Sequence of chain 1.D:
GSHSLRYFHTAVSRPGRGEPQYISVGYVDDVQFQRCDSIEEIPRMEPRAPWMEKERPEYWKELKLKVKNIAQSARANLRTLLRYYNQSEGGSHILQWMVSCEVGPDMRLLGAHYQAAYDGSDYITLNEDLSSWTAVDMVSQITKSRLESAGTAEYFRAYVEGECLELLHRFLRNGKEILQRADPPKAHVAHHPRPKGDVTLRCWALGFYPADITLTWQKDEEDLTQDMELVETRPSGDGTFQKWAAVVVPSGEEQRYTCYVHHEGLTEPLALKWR

Binding-site contacts:
Ligand atom N contacts residue TYR159 of chain 1.D at 3.3 Å (h-bond).
Ligand atom CE2 contacts residue PHE156 of chain 1.D at 3.5 Å (hydrophobic).
Ligand atom N contacts residue ASN77 of chain 1.D at 3.5 Å (h-bond).
Ligand atom CD1 contacts residue TRP133 of chain 1.D at 3.5 Å (hydrophobic).
Ligand atom CD1 contacts residue TYR84 of chain 1.D at 3.5 Å (hydrophobic).
Ligand atom CD2 contacts residue THR143 of chain 1.D at 3.0 Å.
Ligand atom CE contacts residue LEU63 of chain 1.D at 3.7 Å (hydrophobic).
Ligand atom O1 contacts residue HIS9 of chain 1.D at 2.7 Å (h-bond).
Ligand atom CZ contacts residue PHE156 of chain 1.D at 3.6 Å (hydrophobic).
Ligand atom O contacts residue VAL99 of chain 1.D at 3.5 Å.
Ligand atom CB contacts residue THR80 of chain 1.D at 3.6 Å.
Ligand atom CG contacts residue TYR123 of chain 1.D at 3.5 Å (hydrophobic).
Ligand atom O contacts residue TRP97 of chain 1.D at 3.0 Å (h-bond).
Ligand atom CD1 contacts residue TRP97 of chain 1.D at 3.3 Å (hydrophobic).
Ligand atom CN contacts residue VAL99 of chain 1.D at 3.7 Å (hydrophobic).
Ligand atom CA contacts residue TYR114 of chain 1.D at 3.7 Å (hydrophobic).
Ligand atom CA contacts residue TYR114 of chain 1.D at 3.6 Å (hydrophobic).
Ligand atom CB contacts residue TYR114 of chain 1.D at 3.7 Å (hydrophobic).
Ligand atom CB contacts residue THR143 of chain 1.D at 3.7 Å.
Ligand atom OG1 contacts residue ASN77 of chain 1.D at 2.7 Å (h-bond).
Ligand atom CD1 contacts residue TYR123 of chain 1.D at 3.6 Å (hydrophobic).
Ligand atom N contacts residue TYR114 of chain 1.D at 2.8 Å (h-bond).
Ligand atom CZ contacts residue ASN77 of chain 1.D at 3.4 Å.
Ligand atom OD1 contacts residue SER73 of chain 1.D at 3.4 Å (h-bond).
Ligand atom O1 contacts residue VAL99 of chain 1.D at 3.5 Å.
Ligand atom CN contacts residue TYR159 of chain 1.D at 3.2 Å (hydrophobic).
Ligand atom CG contacts residue LEU63 of chain 1.D at 3.6 Å (hydrophobic).
Ligand atom CD2 contacts residue PHE156 of chain 1.D at 3.6 Å (hydrophobic).
Ligand atom O contacts residue THR143 of chain 1.D at 2.8 Å (h-bond).
Ligand atom O1 contacts residue TYR7 of chain 1.D at 3.7 Å.
Ligand atom CG contacts residue THR143 of chain 1.D at 3.5 Å.
Ligand atom CD2 contacts residue SER73 of chain 1.D at 3.7 Å.
Ligand atom O contacts residue ARG146 of chain 1.D at 3.2 Å (salt-bridge).
Ligand atom CE contacts residue TYR22 of chain 1.D at 3.7 Å (hydrophobic).
Ligand atom CE2 contacts residue ALA74 of chain 1.D at 3.6 Å (hydrophobic).
Ligand atom C contacts residue THR143 of chain 1.D at 3.7 Å.
Ligand atom CE2 contacts residue SER73 of chain 1.D at 3.7 Å.
Ligand atom CN contacts residue TYR7 of chain 1.D at 3.3 Å (hydrophobic).
Ligand atom C contacts residue TYR114 of chain 1.D at 3.7 Å (hydrophobic).
Ligand atom CD1 contacts residue TYR114 of chain 1.D at 3.5 Å (hydrophobic).

A protein and the small-molecule ligand that binds it are described below.
Small molecule (SMILES): CC[C@H](C)[C@H](NC(=O)[C@H](Cc1ccccc1)NC(=O)[C@H](Cc1ccccc1)NC(=O)[C@H](CCSC)NC=O)C(=O)N[C@@H](CC(N)=O)C(=O)N[C@H](C(=O)N[C@@H](CC(C)C)C(=O)O)[C@@H](C)O